The small molecule below binds the protein below.
Small molecule (SMILES): O=C(NCCOP(=O)(O)O)c1ccc(OC(F)(F)F)cc1

Sequence of chain 2.B:
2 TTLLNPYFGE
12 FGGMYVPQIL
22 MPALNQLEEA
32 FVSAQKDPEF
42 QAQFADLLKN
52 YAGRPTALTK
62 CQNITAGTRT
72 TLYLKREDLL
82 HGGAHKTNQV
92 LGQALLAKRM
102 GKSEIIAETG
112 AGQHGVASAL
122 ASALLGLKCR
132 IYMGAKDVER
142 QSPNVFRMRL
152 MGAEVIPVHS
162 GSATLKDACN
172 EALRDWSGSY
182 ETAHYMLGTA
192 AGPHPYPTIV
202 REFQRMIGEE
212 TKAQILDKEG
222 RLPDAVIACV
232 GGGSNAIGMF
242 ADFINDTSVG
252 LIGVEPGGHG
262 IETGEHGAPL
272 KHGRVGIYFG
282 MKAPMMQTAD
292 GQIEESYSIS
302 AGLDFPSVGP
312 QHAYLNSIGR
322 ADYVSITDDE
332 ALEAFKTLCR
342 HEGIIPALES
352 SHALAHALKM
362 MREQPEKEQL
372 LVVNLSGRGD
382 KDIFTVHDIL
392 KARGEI

Sequence of chain 2.A:
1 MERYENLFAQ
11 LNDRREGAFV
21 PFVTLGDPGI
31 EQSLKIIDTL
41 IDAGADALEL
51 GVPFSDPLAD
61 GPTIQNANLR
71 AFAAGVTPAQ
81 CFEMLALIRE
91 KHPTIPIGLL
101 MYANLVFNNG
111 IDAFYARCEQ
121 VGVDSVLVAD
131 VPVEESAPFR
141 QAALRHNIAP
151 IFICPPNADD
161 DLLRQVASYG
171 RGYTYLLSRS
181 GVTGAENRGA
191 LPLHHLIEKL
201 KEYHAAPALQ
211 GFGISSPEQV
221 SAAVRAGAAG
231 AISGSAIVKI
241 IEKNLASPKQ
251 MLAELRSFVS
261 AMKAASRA

Binding-site contacts:
Ligand atom F11 contacts residue ILE153 of chain 2.A at 3.7 Å.
Ligand atom P18 contacts residue F6F1 of chain 2.D at 3.5 Å.
Ligand atom C3 contacts residue TYR175 of chain 2.A at 3.7 Å (hydrophobic).
Ligand atom F10 contacts residue ILE153 of chain 2.A at 3.4 Å.
Ligand atom O17 contacts residue PHE212 of chain 2.A at 3.5 Å.
Ligand atom O21 contacts residue F6F1 of chain 2.D at 2.5 Å (h-bond).
Ligand atom O7 contacts residue ALA129 of chain 2.A at 3.4 Å.
Ligand atom C4 contacts residue LEU100 of chain 2.A at 3.7 Å (hydrophobic).
Ligand atom O7 contacts residue ALA59 of chain 2.A at 3.3 Å.
Ligand atom C3 contacts residue PHE212 of chain 2.A at 3.7 Å (hydrophobic).
Ligand atom O19 contacts residue GLY234 of chain 2.A at 2.8 Å (h-bond).
Ligand atom C5 contacts residue F6F1 of chain 2.D at 3.2 Å.
Ligand atom O21 contacts residue SER235 of chain 2.A at 2.7 Å (h-bond).
Ligand atom F9 contacts residue ALA129 of chain 2.A at 3.1 Å.
Ligand atom F10 contacts residue LEU127 of chain 2.A at 3.5 Å.
Ligand atom F10 contacts residue ALA129 of chain 2.A at 3.5 Å.
Ligand atom C6 contacts residue ASP60 of chain 2.A at 3.7 Å.
Ligand atom C12 contacts residue TYR175 of chain 2.A at 3.2 Å (hydrophobic).
Ligand atom O20 contacts residue GLY213 of chain 2.A at 2.8 Å (h-bond).
Ligand atom O20 contacts residue PHE212 of chain 2.A at 3.4 Å.
Ligand atom C15 contacts residue F6F1 of chain 2.D at 3.2 Å.
Ligand atom C2 contacts residue LEU100 of chain 2.A at 3.7 Å (hydrophobic).
Ligand atom O14 contacts residue GLU49 of chain 2.A at 2.6 Å (salt-bridge).
Ligand atom O14 contacts residue TYR175 of chain 2.A at 2.7 Å (h-bond).
Ligand atom C6 contacts residue F6F1 of chain 2.D at 3.4 Å.
Ligand atom C6 contacts residue ALA59 of chain 2.A at 3.6 Å (hydrophobic).
Ligand atom O19 contacts residue SER235 of chain 2.A at 3.4 Å (h-bond).
Ligand atom C12 contacts residue GLU49 of chain 2.A at 3.5 Å.
Ligand atom C16 contacts residue TYR175 of chain 2.A at 3.5 Å (hydrophobic).
Ligand atom O21 contacts residue GLY234 of chain 2.A at 3.6 Å.
Ligand atom F9 contacts residue ALA59 of chain 2.A at 3.2 Å.
Ligand atom O17 contacts residue F6F1 of chain 2.D at 3.3 Å (h-bond).
Ligand atom F11 contacts residue PHE212 of chain 2.A at 3.5 Å.
Ligand atom F9 contacts residue PRO18 of chain 2.B at 3.4 Å.
Ligand atom F11 contacts residue F6F1 of chain 2.D at 3.7 Å.
Ligand atom C5 contacts residue LEU100 of chain 2.A at 3.6 Å (hydrophobic).
Ligand atom N13 contacts residue F6F1 of chain 2.D at 2.8 Å (h-bond).
Ligand atom P18 contacts residue SER235 of chain 2.A at 3.6 Å.
Ligand atom C5 contacts residue ASP60 of chain 2.A at 3.7 Å.
Ligand atom C4 contacts residue PHE212 of chain 2.A at 3.7 Å (hydrophobic).